Sequence of chain 1.B:
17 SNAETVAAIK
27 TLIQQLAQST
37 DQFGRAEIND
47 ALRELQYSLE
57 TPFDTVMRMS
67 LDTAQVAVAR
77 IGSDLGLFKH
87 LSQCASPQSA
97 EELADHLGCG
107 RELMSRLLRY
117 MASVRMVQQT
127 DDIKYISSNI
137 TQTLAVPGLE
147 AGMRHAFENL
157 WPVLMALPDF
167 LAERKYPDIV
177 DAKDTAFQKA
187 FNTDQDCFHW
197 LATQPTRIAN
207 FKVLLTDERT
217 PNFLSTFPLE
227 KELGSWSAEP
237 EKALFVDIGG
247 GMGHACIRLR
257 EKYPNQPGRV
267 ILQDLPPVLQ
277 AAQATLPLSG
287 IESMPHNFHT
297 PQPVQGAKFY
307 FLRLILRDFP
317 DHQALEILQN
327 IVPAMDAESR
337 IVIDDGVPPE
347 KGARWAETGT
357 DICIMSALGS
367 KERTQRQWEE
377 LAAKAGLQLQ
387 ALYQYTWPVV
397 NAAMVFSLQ

Binding-site contacts:
Ligand atom C10 contacts residue HIS151 of chain 1.A at 3.6 Å.
Ligand atom C24 contacts residue PHE59 of chain 1.B at 3.7 Å (hydrophobic).
Ligand atom C08 contacts residue HIS151 of chain 1.A at 3.7 Å.
Ligand atom C21 contacts residue CYS359 of chain 1.A at 3.4 Å (hydrophobic).
Ligand atom C11 contacts residue ALA363 of chain 1.A at 3.8 Å (hydrophobic).
Ligand atom C04 contacts residue ASP314 of chain 1.A at 3.8 Å.
Ligand atom C15 contacts residue EDO1 of chain 1.I at 3.9 Å.
Ligand atom O09 contacts residue ASP314 of chain 1.A at 3.9 Å.
Ligand atom N03 contacts residue ILE360 of chain 1.A at 3.7 Å.
Ligand atom C04 contacts residue ILE360 of chain 1.A at 3.5 Å (hydrophobic).
Ligand atom C06 contacts residue HIS151 of chain 1.A at 3.8 Å.
Ligand atom C04 contacts residue ARG313 of chain 1.A at 3.9 Å.
Ligand atom C10 contacts residue LEU156 of chain 1.A at 3.8 Å (hydrophobic).
Ligand atom C21 contacts residue LEU156 of chain 1.A at 3.9 Å (hydrophobic).
Ligand atom O16 contacts residue GOL1 of chain 1.H at 3.4 Å (h-bond).
Ligand atom N03 contacts residue ASP314 of chain 1.A at 2.7 Å (salt-bridge).
Ligand atom C05 contacts residue EDO1 of chain 1.I at 3.8 Å.
Ligand atom C13 contacts residue HIS151 of chain 1.A at 3.8 Å.
Ligand atom O07 contacts residue HIS151 of chain 1.A at 2.8 Å (h-bond).
Ligand atom C24 contacts residue VAL62 of chain 1.B at 3.6 Å (hydrophobic).
Ligand atom C20 contacts residue MET63 of chain 1.B at 3.9 Å (hydrophobic).
Ligand atom C11 contacts residue HIS151 of chain 1.A at 3.6 Å.
Ligand atom O09 contacts residue ARG313 of chain 1.A at 2.8 Å.
Ligand atom C14 contacts residue HIS151 of chain 1.A at 3.8 Å.
Ligand atom C12 contacts residue CYS193 of chain 1.A at 3.5 Å (hydrophobic).
Ligand atom O16 contacts residue ARG313 of chain 1.A at 3.9 Å.
Ligand atom O07 contacts residue LEU156 of chain 1.A at 3.4 Å.
Ligand atom C22 contacts residue MET63 of chain 1.B at 3.6 Å (hydrophobic).
Ligand atom C13 contacts residue LEU197 of chain 1.A at 3.9 Å (hydrophobic).
Ligand atom O09 contacts residue ILE360 of chain 1.A at 3.8 Å.
Ligand atom C26 contacts residue ASP213 of chain 1.A at 3.8 Å.
Ligand atom C26 contacts residue LEU145 of chain 1.A at 3.8 Å (hydrophobic).
Ligand atom C12 contacts residue HIS151 of chain 1.A at 3.7 Å.
Ligand atom O16 contacts residue THR356 of chain 1.A at 3.7 Å.
Ligand atom C13 contacts residue PHE207 of chain 1.A at 3.6 Å (hydrophobic).
Ligand atom C02 contacts residue ASP314 of chain 1.A at 3.2 Å.
Ligand atom C01 contacts residue EDO1 of chain 1.I at 3.9 Å.
Ligand atom C06 contacts residue EDO1 of chain 1.I at 3.8 Å.
Ligand atom C05 contacts residue ILE360 of chain 1.A at 3.8 Å (hydrophobic).
Ligand atom C02 contacts residue LEU364 of chain 1.A at 3.5 Å (hydrophobic).

Sequence of chain 1.A:
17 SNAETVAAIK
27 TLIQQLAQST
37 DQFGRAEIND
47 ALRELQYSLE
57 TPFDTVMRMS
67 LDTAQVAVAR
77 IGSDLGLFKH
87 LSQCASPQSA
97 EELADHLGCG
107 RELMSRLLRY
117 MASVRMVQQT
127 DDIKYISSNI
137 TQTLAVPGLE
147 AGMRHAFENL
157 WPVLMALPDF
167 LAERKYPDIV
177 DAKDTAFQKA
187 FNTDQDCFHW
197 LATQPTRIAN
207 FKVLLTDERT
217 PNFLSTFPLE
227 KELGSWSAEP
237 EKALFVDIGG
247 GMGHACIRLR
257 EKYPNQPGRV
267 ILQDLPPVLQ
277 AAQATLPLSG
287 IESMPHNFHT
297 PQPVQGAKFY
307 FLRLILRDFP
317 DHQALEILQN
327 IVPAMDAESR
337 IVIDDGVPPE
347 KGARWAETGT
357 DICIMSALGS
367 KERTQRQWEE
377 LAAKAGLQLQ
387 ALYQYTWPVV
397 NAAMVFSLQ

A small-molecule ligand and the protein it binds are described below.
Small molecule (SMILES): C/C=C/C=C/CCC[C@H](C)C(=O)c1c(O)c(-c2ccccc2)c[nH]c1=O